Sequence of chain 2.A:
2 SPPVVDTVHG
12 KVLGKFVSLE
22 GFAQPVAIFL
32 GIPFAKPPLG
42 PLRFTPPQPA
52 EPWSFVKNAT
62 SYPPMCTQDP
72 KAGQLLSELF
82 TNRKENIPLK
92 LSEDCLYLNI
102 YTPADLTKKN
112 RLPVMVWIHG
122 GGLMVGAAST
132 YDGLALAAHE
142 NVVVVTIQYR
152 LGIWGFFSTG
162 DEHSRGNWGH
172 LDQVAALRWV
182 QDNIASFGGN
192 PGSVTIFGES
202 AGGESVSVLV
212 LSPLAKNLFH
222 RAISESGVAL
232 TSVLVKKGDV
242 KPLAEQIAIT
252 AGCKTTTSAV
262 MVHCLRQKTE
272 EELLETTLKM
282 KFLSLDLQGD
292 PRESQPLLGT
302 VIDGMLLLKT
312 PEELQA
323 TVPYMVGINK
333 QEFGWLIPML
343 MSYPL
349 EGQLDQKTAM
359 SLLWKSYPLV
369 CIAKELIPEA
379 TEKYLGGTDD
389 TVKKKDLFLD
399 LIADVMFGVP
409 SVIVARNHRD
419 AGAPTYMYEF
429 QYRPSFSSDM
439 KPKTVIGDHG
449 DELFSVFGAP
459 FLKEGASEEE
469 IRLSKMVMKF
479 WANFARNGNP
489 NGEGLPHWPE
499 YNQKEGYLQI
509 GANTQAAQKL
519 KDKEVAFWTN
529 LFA

The protein below binds the small molecule below.
Small molecule (SMILES): CC(=O)N[C@@H]1[C@@H](O)[C@H](O)[C@@H](CO)O[C@H]1O

Binding-site contacts:
Ligand atom C6 contacts residue ASN59 of chain 2.A at 4.4 Å.
Ligand atom O7 contacts residue ASN59 of chain 2.A at 3.6 Å (h-bond).
Ligand atom C6 contacts residue THR61 of chain 2.A at 4.2 Å.
Ligand atom O6 contacts residue THR61 of chain 2.A at 3.5 Å (h-bond).
Ligand atom O5 contacts residue THR61 of chain 2.A at 3.7 Å.
Ligand atom C5 contacts residue ASN59 of chain 2.A at 3.4 Å.
Ligand atom C5 contacts residue THR61 of chain 2.A at 3.7 Å.
Ligand atom C3 contacts residue ASN59 of chain 2.A at 4.0 Å.
Ligand atom O5 contacts residue ASN59 of chain 2.A at 2.2 Å (h-bond).
Ligand atom C7 contacts residue ASN59 of chain 2.A at 3.4 Å.
Ligand atom C2 contacts residue ASN59 of chain 2.A at 2.8 Å.
Ligand atom N2 contacts residue ASN59 of chain 2.A at 3.3 Å (h-bond).
Ligand atom C4 contacts residue ASN59 of chain 2.A at 4.3 Å.
Ligand atom C1 contacts residue THR61 of chain 2.A at 3.7 Å.
Ligand atom O6 contacts residue SER62 of chain 2.A at 4.0 Å.
Ligand atom C8 contacts residue ASN59 of chain 2.A at 4.0 Å.
Ligand atom C8 contacts residue LEU14 of chain 2.A at 4.5 Å (hydrophobic).
Ligand atom C1 contacts residue ASN59 of chain 2.A at 1.4 Å.